Binding-site contacts:
Ligand atom C7 contacts residue PHE49 of chain 1.A at 3.5 Å (hydrophobic).
Ligand atom CZ contacts residue THR79 of chain 1.A at 3.6 Å.
Ligand atom CZ contacts residue TRP90 of chain 1.B at 3.6 Å (hydrophobic).
Ligand atom CB contacts residue HIS60 of chain 1.B at 3.4 Å.
Ligand atom F1 contacts residue TYR62 of chain 1.B at 3.5 Å.
Ligand atom CA contacts residue HIS60 of chain 1.B at 3.2 Å.
Ligand atom C2 contacts residue TYR62 of chain 1.B at 3.7 Å (hydrophobic).
Ligand atom CD2 contacts residue TRP90 of chain 1.B at 3.7 Å (hydrophobic).
Ligand atom CD contacts residue PRO192 of chain 1.B at 3.7 Å (hydrophobic).
Ligand atom CD contacts residue TYR62 of chain 1.B at 3.5 Å (hydrophobic).
Ligand atom F1 contacts residue TRP90 of chain 1.B at 3.7 Å.
Ligand atom F1 contacts residue VAL92 of chain 1.B at 3.2 Å.
Ligand atom CG contacts residue HIS60 of chain 1.B at 3.5 Å.
Ligand atom F2 contacts residue THR79 of chain 1.A at 3.3 Å.
Ligand atom O contacts residue TYR82 of chain 1.A at 2.6 Å (h-bond).
Ligand atom N contacts residue HIS60 of chain 1.B at 3.2 Å.
Ligand atom C contacts residue HIS60 of chain 1.B at 3.0 Å.
Ligand atom CA contacts residue TYR62 of chain 1.B at 3.7 Å (hydrophobic).
Ligand atom O contacts residue HIS60 of chain 1.B at 3.4 Å (h-bond).
Ligand atom F2 contacts residue TYR82 of chain 1.A at 3.3 Å.
Ligand atom C37 contacts residue TYR82 of chain 1.A at 3.5 Å (hydrophobic).
Ligand atom O contacts residue TYR62 of chain 1.B at 2.5 Å (h-bond).
Ligand atom C5 contacts residue SER52 of chain 1.A at 3.7 Å.
Ligand atom C7 contacts residue LEU23 of chain 1.B at 3.6 Å (hydrophobic).
Ligand atom C contacts residue TYR82 of chain 1.A at 3.7 Å (hydrophobic).
Ligand atom CB contacts residue TYR62 of chain 1.B at 3.6 Å (hydrophobic).
Ligand atom CD1 contacts residue TYR62 of chain 1.B at 3.5 Å (hydrophobic).
Ligand atom C6 contacts residue GLU26 of chain 1.B at 3.5 Å.
Ligand atom C36 contacts residue LEU189 of chain 1.B at 3.7 Å (hydrophobic).
Ligand atom CE1 contacts residue TRP90 of chain 1.B at 3.3 Å (hydrophobic).
Ligand atom C35 contacts residue LYS187 of chain 1.B at 3.4 Å.
Ligand atom C1 contacts residue TYR62 of chain 1.B at 3.7 Å (hydrophobic).
Ligand atom CB contacts residue HIS60 of chain 1.B at 3.7 Å.
Ligand atom CA contacts residue HIS60 of chain 1.B at 3.3 Å.
Ligand atom C7 contacts residue SER52 of chain 1.A at 3.6 Å.
Ligand atom CD1 contacts residue TRP90 of chain 1.B at 3.1 Å (hydrophobic).
Ligand atom C2 contacts residue ILE28 of chain 1.B at 3.7 Å (hydrophobic).
Ligand atom N contacts residue TYR62 of chain 1.B at 2.8 Å (h-bond).
Ligand atom C contacts residue TYR62 of chain 1.B at 3.5 Å (hydrophobic).
Ligand atom CG contacts residue TRP90 of chain 1.B at 3.4 Å (hydrophobic).

Sequence of chain 1.B:
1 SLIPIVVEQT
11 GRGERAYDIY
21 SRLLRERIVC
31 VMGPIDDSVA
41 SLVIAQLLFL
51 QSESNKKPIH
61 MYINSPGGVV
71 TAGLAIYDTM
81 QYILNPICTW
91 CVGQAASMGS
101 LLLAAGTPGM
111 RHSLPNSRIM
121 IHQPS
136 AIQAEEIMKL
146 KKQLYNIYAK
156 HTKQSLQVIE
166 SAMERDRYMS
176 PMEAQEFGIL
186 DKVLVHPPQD

A protein and the small-molecule ligand that binds it are described below.
Small molecule (SMILES): CCCC/C=C/C(=O)N[C@@H](Cc1cc(F)cc(F)c1)C(=O)N[C@@H]1C(=O)N2CCC[C@H]2C(=O)N2CC[C@H](C)C[C@H]2C(=O)N[C@@H](C)C(=O)N2CCC[C@H]2C(=O)O[C@H]1C

Sequence of chain 1.A:
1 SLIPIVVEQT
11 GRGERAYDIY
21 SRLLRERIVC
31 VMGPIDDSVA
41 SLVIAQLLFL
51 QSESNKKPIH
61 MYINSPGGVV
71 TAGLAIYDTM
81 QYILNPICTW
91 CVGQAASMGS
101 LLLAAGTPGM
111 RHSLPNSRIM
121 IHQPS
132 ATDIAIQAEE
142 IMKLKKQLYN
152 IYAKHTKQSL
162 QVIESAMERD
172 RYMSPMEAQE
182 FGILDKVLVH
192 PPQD